Binding-site contacts:
Ligand atom CAL contacts residue LYS614 of chain 1.A at 4.3 Å.
Ligand atom CBC contacts residue PHE615 of chain 1.A at 3.7 Å (hydrophobic).
Ligand atom OAG contacts residue PHE615 of chain 1.A at 3.5 Å.
Ligand atom CAU contacts residue ILE619 of chain 1.A at 4.1 Å (hydrophobic).
Ligand atom CAA contacts residue LEU445 of chain 1.B at 3.8 Å (hydrophobic).
Ligand atom OAH contacts residue ASN612 of chain 1.A at 4.0 Å.
Ligand atom CBE contacts residue ILE517 of chain 1.B at 4.2 Å (hydrophobic).
Ligand atom CAY contacts residue LYS614 of chain 1.A at 4.3 Å.
Ligand atom CAX contacts residue LYS614 of chain 1.A at 4.3 Å.
Ligand atom CAM contacts residue ASN618 of chain 1.A at 4.1 Å.
Ligand atom CBI contacts residue ILE517 of chain 1.B at 4.4 Å (hydrophobic).
Ligand atom CAM contacts residue PHE615 of chain 1.A at 4.3 Å (hydrophobic).
Ligand atom CAA contacts residue LEU521 of chain 1.B at 4.3 Å (hydrophobic).
Ligand atom OAW contacts residue ASN618 of chain 1.A at 3.8 Å.
Ligand atom CAS contacts residue ILE619 of chain 1.A at 3.7 Å (hydrophobic).
Ligand atom CAP contacts residue ILE452 of chain 1.B at 4.3 Å (hydrophobic).
Ligand atom CAU contacts residue VAL622 of chain 1.A at 4.3 Å (hydrophobic).
Ligand atom CAY contacts residue ASN618 of chain 1.A at 4.1 Å.
Ligand atom CAC contacts residue ILE517 of chain 1.B at 4.2 Å (hydrophobic).
Ligand atom CBC contacts residue ASN618 of chain 1.A at 4.4 Å.
Ligand atom OAH contacts residue LYS614 of chain 1.A at 3.7 Å.
Ligand atom CAA contacts residue GLY448 of chain 1.B at 3.9 Å.
Ligand atom CAU contacts residue ILE517 of chain 1.B at 3.9 Å (hydrophobic).
Ligand atom CAA contacts residue MET444 of chain 1.B at 3.9 Å (hydrophobic).
Ligand atom CAT contacts residue PHE615 of chain 1.A at 3.9 Å (hydrophobic).
Ligand atom CAT contacts residue ILE619 of chain 1.A at 3.8 Å (hydrophobic).
Ligand atom CAS contacts residue VAL622 of chain 1.A at 4.4 Å (hydrophobic).
Ligand atom CAB contacts residue LEU445 of chain 1.B at 4.3 Å (hydrophobic).
Ligand atom OAF contacts residue PRO504 of chain 1.B at 4.0 Å.
Ligand atom CAT contacts residue ASN618 of chain 1.A at 4.1 Å.
Ligand atom CAM contacts residue LYS614 of chain 1.A at 3.8 Å.
Ligand atom OAG contacts residue LYS614 of chain 1.A at 4.3 Å.
Ligand atom CAY contacts residue PHE615 of chain 1.A at 4.1 Å (hydrophobic).
Ligand atom CAD contacts residue ASN618 of chain 1.A at 4.4 Å.
Ligand atom CAR contacts residue LYS614 of chain 1.A at 4.4 Å.
Ligand atom OAH contacts residue PRO504 of chain 1.B at 4.1 Å.
Ligand atom CBH contacts residue ILE619 of chain 1.A at 4.4 Å (hydrophobic).
Ligand atom CBF contacts residue ILE619 of chain 1.A at 3.7 Å (hydrophobic).
Ligand atom CAR contacts residue ASN618 of chain 1.A at 3.7 Å.
Ligand atom CAR contacts residue PHE615 of chain 1.A at 3.7 Å (hydrophobic).

Sequence of chain 1.A:
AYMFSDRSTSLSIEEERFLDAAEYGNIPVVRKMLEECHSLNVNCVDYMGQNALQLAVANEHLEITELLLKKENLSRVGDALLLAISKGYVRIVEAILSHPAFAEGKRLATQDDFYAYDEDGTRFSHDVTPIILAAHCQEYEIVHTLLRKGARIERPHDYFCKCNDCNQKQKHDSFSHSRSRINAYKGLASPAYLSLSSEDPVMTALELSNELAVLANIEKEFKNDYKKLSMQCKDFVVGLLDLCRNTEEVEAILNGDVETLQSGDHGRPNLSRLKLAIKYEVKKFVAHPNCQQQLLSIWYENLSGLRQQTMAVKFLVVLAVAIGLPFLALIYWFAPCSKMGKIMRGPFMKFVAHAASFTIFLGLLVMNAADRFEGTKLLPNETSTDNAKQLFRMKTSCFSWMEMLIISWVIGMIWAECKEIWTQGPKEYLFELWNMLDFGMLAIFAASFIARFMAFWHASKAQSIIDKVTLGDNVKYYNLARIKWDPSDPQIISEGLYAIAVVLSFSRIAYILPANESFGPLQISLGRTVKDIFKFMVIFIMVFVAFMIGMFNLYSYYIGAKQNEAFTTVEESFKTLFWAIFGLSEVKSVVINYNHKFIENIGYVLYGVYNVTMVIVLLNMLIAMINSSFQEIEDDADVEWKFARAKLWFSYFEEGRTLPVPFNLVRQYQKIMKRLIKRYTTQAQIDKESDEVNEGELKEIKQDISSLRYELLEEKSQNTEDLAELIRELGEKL

The small molecule below binds the protein below.
Small molecule (SMILES): CC(C)CCC[C@@H](C)[C@H]1CC[C@H]2[C@@H]3CC=C4C[C@@H](OC(=O)CCC(=O)O)CC[C@]4(C)[C@H]3CC[C@]12C

Sequence of chain 1.B:
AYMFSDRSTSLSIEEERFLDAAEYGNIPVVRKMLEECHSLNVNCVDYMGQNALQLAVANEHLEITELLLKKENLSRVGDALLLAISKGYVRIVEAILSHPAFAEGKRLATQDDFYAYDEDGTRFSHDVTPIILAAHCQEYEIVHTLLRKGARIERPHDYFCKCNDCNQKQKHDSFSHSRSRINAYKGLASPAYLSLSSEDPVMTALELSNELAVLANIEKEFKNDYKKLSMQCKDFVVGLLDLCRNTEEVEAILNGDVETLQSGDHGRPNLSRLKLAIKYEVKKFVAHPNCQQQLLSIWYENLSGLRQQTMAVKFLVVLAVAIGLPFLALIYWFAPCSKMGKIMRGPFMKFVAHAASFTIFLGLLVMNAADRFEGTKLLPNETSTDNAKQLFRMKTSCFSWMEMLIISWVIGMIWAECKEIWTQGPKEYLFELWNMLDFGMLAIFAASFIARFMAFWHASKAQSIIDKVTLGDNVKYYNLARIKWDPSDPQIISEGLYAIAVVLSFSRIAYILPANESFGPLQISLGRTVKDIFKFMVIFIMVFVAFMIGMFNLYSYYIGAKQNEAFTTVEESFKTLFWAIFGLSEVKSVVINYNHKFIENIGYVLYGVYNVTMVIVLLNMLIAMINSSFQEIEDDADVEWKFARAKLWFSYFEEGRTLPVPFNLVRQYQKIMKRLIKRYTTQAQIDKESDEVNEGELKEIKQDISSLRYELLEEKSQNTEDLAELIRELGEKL